Sequence of chain 1.C:
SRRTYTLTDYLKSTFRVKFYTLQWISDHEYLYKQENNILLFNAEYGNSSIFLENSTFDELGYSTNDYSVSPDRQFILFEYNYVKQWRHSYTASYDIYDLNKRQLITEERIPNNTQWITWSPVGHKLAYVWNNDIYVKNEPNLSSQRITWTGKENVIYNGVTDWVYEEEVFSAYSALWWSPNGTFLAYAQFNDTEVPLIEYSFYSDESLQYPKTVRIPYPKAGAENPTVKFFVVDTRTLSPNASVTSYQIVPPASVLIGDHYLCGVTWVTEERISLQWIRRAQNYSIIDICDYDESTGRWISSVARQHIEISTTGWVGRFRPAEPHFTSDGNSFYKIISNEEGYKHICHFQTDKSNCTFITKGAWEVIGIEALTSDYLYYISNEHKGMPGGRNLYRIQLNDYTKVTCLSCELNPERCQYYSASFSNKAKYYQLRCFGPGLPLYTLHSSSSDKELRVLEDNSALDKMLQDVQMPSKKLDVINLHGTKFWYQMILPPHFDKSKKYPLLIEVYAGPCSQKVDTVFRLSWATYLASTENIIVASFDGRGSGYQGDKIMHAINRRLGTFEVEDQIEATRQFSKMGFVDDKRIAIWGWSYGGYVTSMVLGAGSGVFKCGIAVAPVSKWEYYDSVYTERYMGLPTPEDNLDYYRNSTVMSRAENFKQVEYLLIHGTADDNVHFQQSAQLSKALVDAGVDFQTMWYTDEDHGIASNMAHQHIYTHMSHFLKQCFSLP

Binding-site contacts:
Ligand atom O7 contacts residue ILE156 of chain 1.C at 4.4 Å.
Ligand atom C1 contacts residue ILE156 of chain 1.C at 4.2 Å (hydrophobic).
Ligand atom C1 contacts residue ASN191 of chain 1.C at 1.4 Å.
Ligand atom C4 contacts residue ASN191 of chain 1.C at 4.2 Å.
Ligand atom C2 contacts residue ILE156 of chain 1.C at 4.4 Å (hydrophobic).
Ligand atom C3 contacts residue ASN191 of chain 1.C at 3.8 Å.
Ligand atom C2 contacts residue ASN191 of chain 1.C at 2.4 Å.
Ligand atom C7 contacts residue ILE156 of chain 1.C at 3.5 Å (hydrophobic).
Ligand atom C6 contacts residue GLU194 of chain 1.C at 3.7 Å.
Ligand atom O5 contacts residue ASN191 of chain 1.C at 2.4 Å (h-bond).
Ligand atom C1 contacts residue THR193 of chain 1.C at 3.8 Å.
Ligand atom O5 contacts residue THR193 of chain 1.C at 4.1 Å.
Ligand atom O6 contacts residue THR193 of chain 1.C at 3.4 Å.
Ligand atom C6 contacts residue THR193 of chain 1.C at 4.3 Å.
Ligand atom C7 contacts residue ASN191 of chain 1.C at 3.4 Å.
Ligand atom O7 contacts residue ASN191 of chain 1.C at 3.6 Å.
Ligand atom N2 contacts residue ASN191 of chain 1.C at 2.8 Å (h-bond).
Ligand atom N2 contacts residue ILE156 of chain 1.C at 3.4 Å.
Ligand atom C8 contacts residue THR150 of chain 1.C at 3.8 Å.
Ligand atom C8 contacts residue ASN191 of chain 1.C at 4.5 Å.
Ligand atom C8 contacts residue GLN189 of chain 1.C at 4.3 Å.
Ligand atom C5 contacts residue THR193 of chain 1.C at 4.1 Å.
Ligand atom O7 contacts residue GLN189 of chain 1.C at 4.1 Å.
Ligand atom C8 contacts residue ILE156 of chain 1.C at 3.1 Å (hydrophobic).
Ligand atom O7 contacts residue LYS229 of chain 1.C at 4.2 Å.
Ligand atom C5 contacts residue ASN191 of chain 1.C at 3.7 Å.
Ligand atom O6 contacts residue GLU194 of chain 1.C at 2.6 Å (salt-bridge).

The small molecule below binds the protein below.
Small molecule (SMILES): CC(=O)N[C@@H]1[C@@H](O)[C@H](O)[C@@H](CO)O[C@H]1O